Sequence of chain 2.A:
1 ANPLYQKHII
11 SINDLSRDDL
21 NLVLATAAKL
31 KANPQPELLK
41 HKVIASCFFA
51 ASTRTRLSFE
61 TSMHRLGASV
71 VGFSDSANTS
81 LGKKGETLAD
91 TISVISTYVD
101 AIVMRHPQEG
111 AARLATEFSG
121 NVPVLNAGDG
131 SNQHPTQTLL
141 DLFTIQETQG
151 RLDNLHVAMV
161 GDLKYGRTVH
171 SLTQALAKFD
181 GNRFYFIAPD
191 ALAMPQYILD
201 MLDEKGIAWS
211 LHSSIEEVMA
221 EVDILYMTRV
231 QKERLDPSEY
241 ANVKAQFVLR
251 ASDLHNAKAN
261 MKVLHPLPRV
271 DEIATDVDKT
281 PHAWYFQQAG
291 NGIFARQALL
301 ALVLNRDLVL

Binding-site contacts:
Ligand atom C1 contacts residue THR55 of chain 2.A at 3.5 Å.
Ligand atom C1 contacts residue ARG105 of chain 2.A at 4.1 Å.
Ligand atom P contacts residue ARG54 of chain 2.A at 4.0 Å.
Ligand atom P contacts residue THR53 of chain 2.A at 3.8 Å.
Ligand atom O3P contacts residue THR55 of chain 2.A at 4.1 Å.
Ligand atom C1P contacts residue PRO266 of chain 2.A at 4.4 Å (hydrophobic).
Ligand atom N1 contacts residue PRO266 of chain 2.A at 4.3 Å.
Ligand atom N1 contacts residue GLN137 of chain 2.A at 3.6 Å.
Ligand atom O1P contacts residue THR55 of chain 2.A at 4.3 Å.
Ligand atom N1 contacts residue HIS134 of chain 2.A at 3.3 Å.
Ligand atom O2P contacts residue SER52 of chain 2.A at 2.7 Å (h-bond).
Ligand atom O1P contacts residue THR53 of chain 2.A at 3.0 Å (h-bond).
Ligand atom O1 contacts residue ARG296 of chain 2.A at 4.3 Å.
Ligand atom O1 contacts residue THR55 of chain 2.A at 2.6 Å (h-bond).
Ligand atom O1 contacts residue HIS134 of chain 2.A at 2.9 Å.
Ligand atom C1 contacts residue HIS134 of chain 2.A at 3.4 Å.
Ligand atom N1 contacts residue LEU267 of chain 2.A at 4.3 Å.
Ligand atom P contacts residue THR55 of chain 2.A at 3.5 Å.
Ligand atom O1P contacts residue ARG54 of chain 2.A at 2.8 Å (salt-bridge).
Ligand atom P contacts residue SER52 of chain 2.A at 3.9 Å.
Ligand atom O3P contacts residue THR53 of chain 2.A at 4.4 Å.
Ligand atom O3P contacts residue ARG105 of chain 2.A at 2.4 Å (salt-bridge).
Ligand atom O2P contacts residue ARG56 of chain 2.A at 4.3 Å.
Ligand atom O3P contacts residue ALA51 of chain 2.A at 4.5 Å.
Ligand atom O1 contacts residue GLN137 of chain 2.A at 3.3 Å.
Ligand atom C1P contacts residue THR55 of chain 2.A at 3.9 Å.
Ligand atom P contacts residue ARG105 of chain 2.A at 3.5 Å.
Ligand atom C1 contacts residue PRO266 of chain 2.A at 4.5 Å (hydrophobic).
Ligand atom O1 contacts residue ARG105 of chain 2.A at 4.1 Å.
Ligand atom C1P contacts residue LEU267 of chain 2.A at 4.1 Å (hydrophobic).
Ligand atom O2P contacts residue ARG54 of chain 2.A at 3.4 Å (salt-bridge).
Ligand atom O2P contacts residue ARG105 of chain 2.A at 3.6 Å.
Ligand atom C1P contacts residue ARG54 of chain 2.A at 3.8 Å.
Ligand atom C1 contacts residue GLN137 of chain 2.A at 3.8 Å.
Ligand atom N1 contacts residue ARG105 of chain 2.A at 4.3 Å.
Ligand atom O2P contacts residue THR53 of chain 2.A at 3.5 Å (h-bond).
Ligand atom O1P contacts residue SER52 of chain 2.A at 4.0 Å.
Ligand atom O2P contacts residue THR55 of chain 2.A at 2.3 Å (h-bond).
Ligand atom O3P contacts residue SER52 of chain 2.A at 4.1 Å.

The protein below binds the small molecule below.
Small molecule (SMILES): NC(=O)CP(=O)(O)O